Sequence of chain 2.A:
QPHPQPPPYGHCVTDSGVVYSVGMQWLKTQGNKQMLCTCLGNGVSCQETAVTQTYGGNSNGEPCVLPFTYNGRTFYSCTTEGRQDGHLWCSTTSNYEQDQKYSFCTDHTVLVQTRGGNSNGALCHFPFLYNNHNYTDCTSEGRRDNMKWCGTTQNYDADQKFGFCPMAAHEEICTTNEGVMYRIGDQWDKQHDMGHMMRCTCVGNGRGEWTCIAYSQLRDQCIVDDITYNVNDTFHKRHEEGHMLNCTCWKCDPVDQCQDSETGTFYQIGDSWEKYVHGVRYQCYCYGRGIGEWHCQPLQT

Binding-site contacts:
Ligand atom O7 contacts residue ASP233 of chain 2.A at 3.7 Å.
Ligand atom C7 contacts residue ASN232 of chain 2.A at 3.5 Å.
Ligand atom O6 contacts residue VAL287 of chain 2.A at 3.7 Å.
Ligand atom C3 contacts residue ASN232 of chain 2.A at 3.8 Å.
Ligand atom C6 contacts residue ASN232 of chain 2.A at 4.3 Å.
Ligand atom O5 contacts residue ARG238 of chain 2.A at 4.4 Å.
Ligand atom C4 contacts residue ASN232 of chain 2.A at 4.0 Å.
Ligand atom C8 contacts residue ASP233 of chain 2.A at 4.3 Å.
Ligand atom O6 contacts residue ARG238 of chain 2.A at 4.3 Å.
Ligand atom C2 contacts residue ASN232 of chain 2.A at 2.6 Å.
Ligand atom C8 contacts residue ASN232 of chain 2.A at 4.4 Å.
Ligand atom O5 contacts residue ASN232 of chain 2.A at 2.0 Å (h-bond).
Ligand atom C5 contacts residue ASN232 of chain 2.A at 3.4 Å.
Ligand atom C1 contacts residue ASN232 of chain 2.A at 1.4 Å.
Ligand atom N2 contacts residue ASN232 of chain 2.A at 3.4 Å (h-bond).
Ligand atom O7 contacts residue ASN232 of chain 2.A at 3.3 Å (h-bond).

This small molecule binds to this protein.
Small molecule (SMILES): CC(=O)N[C@@H]1[C@@H](O)[C@H](O)[C@@H](CO)O[C@H]1O